Binding-site contacts:
Ligand atom C7C contacts residue TYR128 of chain 46.A at 3.6 Å (hydrophobic).
Ligand atom C31 contacts residue ALA150 of chain 46.A at 3.5 Å (hydrophobic).
Ligand atom C4 contacts residue PHE186 of chain 46.A at 3.6 Å (hydrophobic).
Ligand atom O1B contacts residue TYR128 of chain 46.A at 3.9 Å.
Ligand atom C6C contacts residue MET221 of chain 46.A at 3.7 Å (hydrophobic).
Ligand atom C5B contacts residue TYR197 of chain 46.A at 3.7 Å (hydrophobic).
Ligand atom C3B contacts residue MET221 of chain 46.A at 3.8 Å (hydrophobic).
Ligand atom C31 contacts residue SER175 of chain 46.A at 3.6 Å.
Ligand atom N3A contacts residue ASN219 of chain 46.A at 3.0 Å (h-bond).
Ligand atom O1 contacts residue ALA24 of chain 46.C at 3.6 Å.
Ligand atom C4 contacts residue TYR152 of chain 46.A at 3.9 Å (hydrophobic).
Ligand atom C3C contacts residue VAL188 of chain 46.A at 3.3 Å (hydrophobic).
Ligand atom N2 contacts residue PHE186 of chain 46.A at 3.7 Å.
Ligand atom C5 contacts residue TYR152 of chain 46.A at 3.8 Å (hydrophobic).
Ligand atom C3C contacts residue TYR128 of chain 46.A at 3.9 Å (hydrophobic).
Ligand atom O1 contacts residue PHE186 of chain 46.A at 3.5 Å.
Ligand atom C6C contacts residue VAL191 of chain 46.A at 3.2 Å (hydrophobic).
Ligand atom C4 contacts residue MET224 of chain 46.A at 3.8 Å (hydrophobic).
Ligand atom C31 contacts residue VAL176 of chain 46.A at 3.3 Å (hydrophobic).
Ligand atom C6B contacts residue TYR197 of chain 46.A at 3.6 Å (hydrophobic).
Ligand atom C5B contacts residue LEU106 of chain 46.A at 3.5 Å (hydrophobic).
Ligand atom CM1 contacts residue SER107 of chain 46.A at 3.9 Å.
Ligand atom C6B contacts residue LEU106 of chain 46.A at 3.9 Å (hydrophobic).
Ligand atom C1B contacts residue MET221 of chain 46.A at 3.8 Å (hydrophobic).
Ligand atom C5C contacts residue ILE104 of chain 46.A at 3.8 Å (hydrophobic).
Ligand atom C3 contacts residue PHE186 of chain 46.A at 3.8 Å (hydrophobic).
Ligand atom C7C contacts residue TYR197 of chain 46.A at 3.8 Å (hydrophobic).
Ligand atom C4B contacts residue LEU106 of chain 46.A at 3.7 Å (hydrophobic).
Ligand atom C2C contacts residue VAL188 of chain 46.A at 3.2 Å (hydrophobic).
Ligand atom C31 contacts residue PRO174 of chain 46.A at 3.4 Å (hydrophobic).
Ligand atom N2 contacts residue ALA24 of chain 46.C at 3.4 Å.
Ligand atom C5 contacts residue PHE186 of chain 46.A at 3.5 Å (hydrophobic).
Ligand atom C4C contacts residue TYR152 of chain 46.A at 3.8 Å (hydrophobic).
Ligand atom O1B contacts residue MET221 of chain 46.A at 3.4 Å.
Ligand atom C3 contacts residue PRO174 of chain 46.A at 3.8 Å (hydrophobic).
Ligand atom O1 contacts residue TYR152 of chain 46.A at 3.9 Å.
Ligand atom O1 contacts residue VAL188 of chain 46.A at 3.8 Å.
Ligand atom C4A contacts residue ASN219 of chain 46.A at 3.5 Å.
Ligand atom C2B contacts residue MET221 of chain 46.A at 3.5 Å (hydrophobic).
Ligand atom C5C contacts residue TYR128 of chain 46.A at 3.5 Å (hydrophobic).

Sequence of chain 46.C:
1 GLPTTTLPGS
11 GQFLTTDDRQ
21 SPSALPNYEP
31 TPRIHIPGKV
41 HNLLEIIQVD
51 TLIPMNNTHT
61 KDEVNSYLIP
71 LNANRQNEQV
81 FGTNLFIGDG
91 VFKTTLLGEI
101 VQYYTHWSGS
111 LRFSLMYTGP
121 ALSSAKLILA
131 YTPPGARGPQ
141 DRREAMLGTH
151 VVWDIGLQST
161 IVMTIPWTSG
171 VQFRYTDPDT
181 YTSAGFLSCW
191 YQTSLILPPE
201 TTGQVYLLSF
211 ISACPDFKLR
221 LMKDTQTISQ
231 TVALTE

Sequence of chain 46.A:
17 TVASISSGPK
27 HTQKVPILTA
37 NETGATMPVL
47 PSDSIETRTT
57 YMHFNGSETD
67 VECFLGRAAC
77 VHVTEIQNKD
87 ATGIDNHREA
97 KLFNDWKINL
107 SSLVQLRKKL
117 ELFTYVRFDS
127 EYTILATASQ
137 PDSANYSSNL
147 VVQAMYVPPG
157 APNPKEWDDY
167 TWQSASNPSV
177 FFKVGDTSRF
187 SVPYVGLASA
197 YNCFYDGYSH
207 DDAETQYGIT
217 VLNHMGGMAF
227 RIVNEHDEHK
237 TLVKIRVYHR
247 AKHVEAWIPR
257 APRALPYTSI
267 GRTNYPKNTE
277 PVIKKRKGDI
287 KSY

This small molecule binds to this protein.
Small molecule (SMILES): Cc1cc(CCCCCCCOc2ccc(C3=N[C@@H](C)CO3)cc2)on1